Sequence of chain 1.A:
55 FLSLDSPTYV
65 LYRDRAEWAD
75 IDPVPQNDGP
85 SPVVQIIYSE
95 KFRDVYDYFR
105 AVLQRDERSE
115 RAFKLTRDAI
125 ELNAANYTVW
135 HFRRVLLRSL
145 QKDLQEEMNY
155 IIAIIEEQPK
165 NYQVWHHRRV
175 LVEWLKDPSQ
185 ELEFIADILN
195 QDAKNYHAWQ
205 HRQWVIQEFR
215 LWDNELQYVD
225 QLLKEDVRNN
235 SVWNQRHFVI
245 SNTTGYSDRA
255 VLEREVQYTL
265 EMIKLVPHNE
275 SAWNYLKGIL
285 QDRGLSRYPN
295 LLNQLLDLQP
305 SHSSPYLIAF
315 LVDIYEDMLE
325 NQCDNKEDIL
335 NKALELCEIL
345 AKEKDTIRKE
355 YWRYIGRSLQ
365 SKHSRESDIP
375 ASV

Sequence of chain 1.B:
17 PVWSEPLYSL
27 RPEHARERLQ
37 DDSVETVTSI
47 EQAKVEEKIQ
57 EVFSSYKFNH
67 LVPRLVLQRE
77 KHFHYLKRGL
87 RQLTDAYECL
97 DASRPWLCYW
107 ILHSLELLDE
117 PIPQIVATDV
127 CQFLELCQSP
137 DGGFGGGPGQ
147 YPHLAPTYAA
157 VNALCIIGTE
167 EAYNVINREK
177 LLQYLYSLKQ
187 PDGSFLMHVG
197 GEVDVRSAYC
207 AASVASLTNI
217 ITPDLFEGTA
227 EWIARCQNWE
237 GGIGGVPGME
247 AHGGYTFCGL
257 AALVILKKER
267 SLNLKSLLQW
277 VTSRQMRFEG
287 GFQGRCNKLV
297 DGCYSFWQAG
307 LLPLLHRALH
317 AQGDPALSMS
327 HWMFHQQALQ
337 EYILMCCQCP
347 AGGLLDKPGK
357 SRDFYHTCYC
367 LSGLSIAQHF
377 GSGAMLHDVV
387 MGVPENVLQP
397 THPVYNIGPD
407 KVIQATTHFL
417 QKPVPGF

The small molecule below binds the protein below.
Small molecule (SMILES): N#Cc1ccc2c(c1)CN(S(=O)(=O)c1cccs1)[C@H](Cc1ccccc1)CN2Cc1c[nH]cn1

Binding-site contacts:
Ligand atom CAM contacts residue TYR361 of chain 1.B at 3.9 Å (hydrophobic).
Ligand atom CAE contacts residue TRP102 of chain 1.B at 3.5 Å (hydrophobic).
Ligand atom CAF contacts residue TRP102 of chain 1.B at 3.7 Å (hydrophobic).
Ligand atom CAP contacts residue HIS362 of chain 1.B at 3.5 Å.
Ligand atom NAW contacts residue ZN1 of chain 1.C at 4.0 Å.
Ligand atom NAA contacts residue ASP359 of chain 1.B at 3.3 Å (salt-bridge).
Ligand atom CAT contacts residue TRP106 of chain 1.B at 4.2 Å (hydrophobic).
Ligand atom CAQ contacts residue TRP106 of chain 1.B at 3.8 Å (hydrophobic).
Ligand atom CAE contacts residue FPP1 of chain 1.D at 4.0 Å.
Ligand atom NAA contacts residue TYR361 of chain 1.B at 3.4 Å (h-bond).
Ligand atom CAD contacts residue LEU96 of chain 1.B at 3.7 Å (hydrophobic).
Ligand atom SAX contacts residue LEU96 of chain 1.B at 4.1 Å.
Ligand atom CAY contacts residue ASP359 of chain 1.B at 4.0 Å.
Ligand atom CAK contacts residue FPP1 of chain 1.D at 3.9 Å.
Ligand atom NAA contacts residue PHE360 of chain 1.B at 3.8 Å.
Ligand atom CAM contacts residue ASP359 of chain 1.B at 4.0 Å.
Ligand atom NAA contacts residue LEU96 of chain 1.B at 3.6 Å.
Ligand atom CAT contacts residue TYR361 of chain 1.B at 4.2 Å (hydrophobic).
Ligand atom CBB contacts residue TYR361 of chain 1.B at 3.9 Å (hydrophobic).
Ligand atom NAV contacts residue HIS362 of chain 1.B at 3.2 Å (h-bond).
Ligand atom CAP contacts residue TYR361 of chain 1.B at 3.3 Å (hydrophobic).
Ligand atom CAG contacts residue TYR361 of chain 1.B at 3.5 Å (hydrophobic).
Ligand atom NAV contacts residue ASP297 of chain 1.B at 3.2 Å (salt-bridge).
Ligand atom NAV contacts residue TYR361 of chain 1.B at 3.7 Å.
Ligand atom CAP contacts residue ZN1 of chain 1.C at 3.2 Å.
Ligand atom CAO contacts residue ZN1 of chain 1.C at 2.8 Å.
Ligand atom CAD contacts residue ASP359 of chain 1.B at 3.4 Å.
Ligand atom NAA contacts residue TYR93 of chain 1.B at 3.7 Å.
Ligand atom OAC contacts residue LEU96 of chain 1.B at 3.5 Å.
Ligand atom CAO contacts residue HIS362 of chain 1.B at 4.0 Å.
Ligand atom CAD contacts residue TYR361 of chain 1.B at 3.2 Å (hydrophobic).
Ligand atom CAO contacts residue ASP297 of chain 1.B at 3.0 Å.
Ligand atom NAV contacts residue CYS299 of chain 1.B at 3.6 Å.
Ligand atom CAG contacts residue TRP303 of chain 1.B at 4.1 Å (hydrophobic).
Ligand atom CAY contacts residue TYR361 of chain 1.B at 3.3 Å (hydrophobic).
Ligand atom CAQ contacts residue TYR361 of chain 1.B at 3.5 Å (hydrophobic).
Ligand atom CAE contacts residue TRP106 of chain 1.B at 4.2 Å (hydrophobic).
Ligand atom NAV contacts residue ZN1 of chain 1.C at 2.0 Å.
Ligand atom CAG contacts residue FPP1 of chain 1.D at 3.9 Å.
Ligand atom CAK contacts residue TYR361 of chain 1.B at 3.7 Å (hydrophobic).